Sequence of chain 1.C:
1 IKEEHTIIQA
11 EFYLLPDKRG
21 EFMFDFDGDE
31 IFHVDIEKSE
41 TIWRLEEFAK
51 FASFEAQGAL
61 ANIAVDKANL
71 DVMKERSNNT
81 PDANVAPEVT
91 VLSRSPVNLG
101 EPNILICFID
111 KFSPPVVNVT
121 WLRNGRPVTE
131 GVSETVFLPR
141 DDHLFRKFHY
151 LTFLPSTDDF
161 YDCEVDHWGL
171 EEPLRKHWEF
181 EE

Sequence of chain 1.D:
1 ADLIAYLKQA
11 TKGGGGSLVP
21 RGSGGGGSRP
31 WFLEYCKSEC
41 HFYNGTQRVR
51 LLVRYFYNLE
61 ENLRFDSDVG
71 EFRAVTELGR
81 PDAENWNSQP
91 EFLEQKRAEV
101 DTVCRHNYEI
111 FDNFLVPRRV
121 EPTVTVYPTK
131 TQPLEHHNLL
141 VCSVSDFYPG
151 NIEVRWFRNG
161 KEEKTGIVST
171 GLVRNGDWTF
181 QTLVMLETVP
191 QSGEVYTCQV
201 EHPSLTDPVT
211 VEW

Binding-site contacts:
Ligand atom C4 contacts residue ASN44 of chain 1.D at 4.3 Å.
Ligand atom C3 contacts residue ASN44 of chain 1.D at 3.8 Å.
Ligand atom O6 contacts residue ASN44 of chain 1.D at 4.5 Å.
Ligand atom C4 contacts residue ILE1 of chain 1.C at 4.0 Å (hydrophobic).
Ligand atom N2 contacts residue GLN47 of chain 1.D at 3.2 Å.
Ligand atom O7 contacts residue ASN44 of chain 1.D at 4.0 Å.
Ligand atom C5 contacts residue ILE1 of chain 1.C at 3.9 Å (hydrophobic).
Ligand atom C1 contacts residue GLN47 of chain 1.D at 3.6 Å.
Ligand atom O5 contacts residue ASN44 of chain 1.D at 2.4 Å (h-bond).
Ligand atom C2 contacts residue ASN44 of chain 1.D at 2.5 Å.
Ligand atom C6 contacts residue ILE1 of chain 1.C at 3.3 Å (hydrophobic).
Ligand atom C5 contacts residue ASN44 of chain 1.D at 3.7 Å.
Ligand atom C7 contacts residue ASN44 of chain 1.D at 3.8 Å.
Ligand atom O6 contacts residue ILE1 of chain 1.C at 3.6 Å.
Ligand atom C2 contacts residue GLN47 of chain 1.D at 4.0 Å.
Ligand atom C1 contacts residue ASN44 of chain 1.D at 1.4 Å.
Ligand atom N2 contacts residue ASN44 of chain 1.D at 2.9 Å (h-bond).
Ligand atom C8 contacts residue GLN47 of chain 1.D at 3.0 Å.
Ligand atom O6 contacts residue LYS2 of chain 1.C at 4.4 Å.
Ligand atom O5 contacts residue ILE1 of chain 1.C at 3.8 Å.
Ligand atom C7 contacts residue GLN47 of chain 1.D at 3.6 Å.

A small-molecule ligand and the protein it binds are described below.
Small molecule (SMILES): CC(=O)N[C@@H]1[C@@H](O)[C@H](O)[C@@H](CO)O[C@H]1O